Sequence of chain 2.C:
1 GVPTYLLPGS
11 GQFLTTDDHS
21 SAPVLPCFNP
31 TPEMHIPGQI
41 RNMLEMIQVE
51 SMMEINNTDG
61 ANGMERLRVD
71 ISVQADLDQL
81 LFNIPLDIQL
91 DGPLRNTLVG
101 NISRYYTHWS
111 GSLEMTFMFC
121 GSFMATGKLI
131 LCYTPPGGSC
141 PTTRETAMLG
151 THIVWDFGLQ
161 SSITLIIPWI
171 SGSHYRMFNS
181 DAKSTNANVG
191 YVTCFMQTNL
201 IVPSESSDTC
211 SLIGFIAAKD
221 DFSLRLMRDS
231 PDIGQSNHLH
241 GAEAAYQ

Binding-site contacts:
Ligand atom O7 contacts residue PRO274 of chain 2.A at 3.4 Å.
Ligand atom O4 contacts residue ARG95 of chain 2.C at 3.6 Å.
Ligand atom C11 contacts residue ASP232 of chain 2.C at 3.8 Å.
Ligand atom O4 contacts residue ASP232 of chain 2.C at 2.8 Å (salt-bridge).
Ligand atom C5 contacts residue ASN275 of chain 2.A at 3.5 Å.
Ligand atom C3 contacts residue PRO274 of chain 2.A at 3.8 Å (hydrophobic).
Ligand atom O3 contacts residue PRO274 of chain 2.A at 3.9 Å.
Ligand atom C3 contacts residue ARG95 of chain 2.C at 3.9 Å.
Ligand atom C4 contacts residue ASN275 of chain 2.A at 3.8 Å.
Ligand atom C11 contacts residue GLY234 of chain 2.C at 3.9 Å.
Ligand atom C11 contacts residue ILE233 of chain 2.C at 3.8 Å (hydrophobic).
Ligand atom C4 contacts residue ASP232 of chain 2.C at 3.5 Å.
Ligand atom C3 contacts residue ASP232 of chain 2.C at 4.1 Å.
Ligand atom C10 contacts residue PRO231 of chain 2.C at 3.9 Å (hydrophobic).
Ligand atom O10 contacts residue ARG270 of chain 2.A at 4.0 Å.
Ligand atom C11 contacts residue PRO231 of chain 2.C at 4.0 Å (hydrophobic).
Ligand atom C3 contacts residue ARG104 of chain 2.C at 3.9 Å.
Ligand atom O7 contacts residue SER180 of chain 2.C at 3.7 Å.
Ligand atom O4 contacts residue PRO231 of chain 2.C at 3.8 Å.
Ligand atom O3 contacts residue ASP91 of chain 2.C at 4.0 Å.
Ligand atom C3 contacts residue PRO274 of chain 2.A at 4.1 Å (hydrophobic).
Ligand atom O6 contacts residue ASP91 of chain 2.C at 3.3 Å.
Ligand atom C5 contacts residue PRO231 of chain 2.C at 3.6 Å (hydrophobic).
Ligand atom O6 contacts residue PRO274 of chain 2.A at 3.7 Å.
Ligand atom C5 contacts residue PRO274 of chain 2.A at 3.9 Å (hydrophobic).
Ligand atom C6 contacts residue ASP91 of chain 2.C at 3.9 Å.
Ligand atom O4 contacts residue ASN275 of chain 2.A at 3.0 Å (h-bond).
Ligand atom O10 contacts residue ASN275 of chain 2.A at 2.9 Å (h-bond).
Ligand atom C4 contacts residue PRO274 of chain 2.A at 4.0 Å (hydrophobic).
Ligand atom C4 contacts residue ARG104 of chain 2.C at 4.0 Å.
Ligand atom C1 contacts residue ARG104 of chain 2.C at 3.7 Å.
Ligand atom C6 contacts residue PRO231 of chain 2.C at 4.0 Å (hydrophobic).
Ligand atom C4 contacts residue ASP91 of chain 2.C at 3.3 Å.
Ligand atom C10 contacts residue ASN275 of chain 2.A at 3.2 Å.
Ligand atom C4 contacts residue PRO231 of chain 2.C at 3.4 Å (hydrophobic).
Ligand atom O3 contacts residue GLY282 of chain 2.A at 3.4 Å.
Ligand atom O4 contacts residue ASP91 of chain 2.C at 2.8 Å (salt-bridge).
Ligand atom N5 contacts residue ASN275 of chain 2.A at 3.5 Å (h-bond).
Ligand atom O1B contacts residue ARG104 of chain 2.C at 2.8 Å (salt-bridge).
Ligand atom N5 contacts residue PRO231 of chain 2.C at 2.9 Å (h-bond).

This protein binds this small molecule.
Small molecule (SMILES): CC(=O)N[C@@H]1[C@@H](O)[C@H](O[C@@H]2O[C@H](CO[C@]3(C(=O)O)C[C@H](O)[C@@H](NC(C)=O)[C@H]([C@H](O)[C@H](O)CO)O3)[C@H](O)[C@H](O)[C@H]2O)[C@@H](CO)O[C@H]1O

Sequence of chain 2.A:
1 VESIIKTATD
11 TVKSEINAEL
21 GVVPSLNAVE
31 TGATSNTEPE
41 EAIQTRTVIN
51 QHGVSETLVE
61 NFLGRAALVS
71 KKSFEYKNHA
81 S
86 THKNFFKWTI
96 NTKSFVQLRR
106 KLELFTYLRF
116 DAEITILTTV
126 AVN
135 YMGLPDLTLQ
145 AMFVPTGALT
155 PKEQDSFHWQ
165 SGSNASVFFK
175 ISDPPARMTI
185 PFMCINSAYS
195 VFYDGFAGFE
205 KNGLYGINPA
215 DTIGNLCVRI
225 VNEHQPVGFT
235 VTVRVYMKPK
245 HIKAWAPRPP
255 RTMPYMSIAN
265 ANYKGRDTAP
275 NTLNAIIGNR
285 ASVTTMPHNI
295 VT